Sequence of chain 1.C:
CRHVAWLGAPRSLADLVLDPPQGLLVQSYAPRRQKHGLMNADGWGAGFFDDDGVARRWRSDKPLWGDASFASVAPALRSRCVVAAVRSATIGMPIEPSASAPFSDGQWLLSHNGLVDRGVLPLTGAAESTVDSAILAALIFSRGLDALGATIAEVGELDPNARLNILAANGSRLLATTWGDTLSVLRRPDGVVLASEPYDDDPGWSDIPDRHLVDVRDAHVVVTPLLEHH

This protein binds this small molecule.
Small molecule (SMILES): NC(=O)CC[C@H](N)C(=O)O

Binding-site contacts:
Ligand atom CA contacts residue GLY115 of chain 1.C at 3.6 Å.
Ligand atom CB contacts residue GLY115 of chain 1.C at 3.0 Å.
Ligand atom O contacts residue ALA90 of chain 1.C at 3.7 Å.
Ligand atom C contacts residue THR91 of chain 1.C at 3.9 Å.
Ligand atom CG contacts residue THR91 of chain 1.C at 3.7 Å.
Ligand atom OE1 contacts residue ASN114 of chain 1.C at 2.9 Å (h-bond).
Ligand atom O contacts residue MET94 of chain 1.C at 3.9 Å.
Ligand atom N contacts residue GLY115 of chain 1.C at 3.1 Å (h-bond).
Ligand atom NE2 contacts residue SER89 of chain 1.C at 2.9 Å (h-bond).
Ligand atom CB contacts residue SER134 of chain 1.C at 3.7 Å.
Ligand atom O contacts residue ARG88 of chain 1.C at 3.1 Å (salt-bridge).
Ligand atom OXT contacts residue ARG88 of chain 1.C at 2.7 Å (salt-bridge).
Ligand atom NE2 contacts residue EDO1 of chain 1.V at 3.1 Å (h-bond).
Ligand atom C contacts residue SER134 of chain 1.C at 4.1 Å.
Ligand atom C contacts residue ARG88 of chain 1.C at 3.6 Å.
Ligand atom CD contacts residue GLY115 of chain 1.C at 3.3 Å.
Ligand atom N contacts residue SER134 of chain 1.C at 3.9 Å.
Ligand atom NE2 contacts residue ASN114 of chain 1.C at 4.0 Å.
Ligand atom CA contacts residue ASP133 of chain 1.C at 3.4 Å.
Ligand atom O contacts residue THR91 of chain 1.C at 3.0 Å (h-bond).
Ligand atom CG contacts residue EDO1 of chain 1.V at 4.0 Å.
Ligand atom CG contacts residue SER89 of chain 1.C at 3.3 Å.
Ligand atom CD contacts residue ASN114 of chain 1.C at 3.8 Å.
Ligand atom OE1 contacts residue GLY115 of chain 1.C at 2.8 Å (h-bond).
Ligand atom C contacts residue ASP133 of chain 1.C at 4.0 Å.
Ligand atom NE2 contacts residue CYS2 of chain 1.C at 3.0 Å (h-bond).
Ligand atom CG contacts residue GLY115 of chain 1.C at 3.0 Å.
Ligand atom OXT contacts residue VAL132 of chain 1.C at 4.0 Å.
Ligand atom OE1 contacts residue HIS113 of chain 1.C at 4.0 Å.
Ligand atom O contacts residue VAL132 of chain 1.C at 3.7 Å.
Ligand atom C contacts residue VAL132 of chain 1.C at 3.8 Å (hydrophobic).
Ligand atom CG contacts residue CYS2 of chain 1.C at 3.8 Å (hydrophobic).
Ligand atom CD contacts residue SER89 of chain 1.C at 3.7 Å.
Ligand atom CA contacts residue SER134 of chain 1.C at 3.2 Å.
Ligand atom OE1 contacts residue CYS2 of chain 1.C at 3.2 Å (h-bond).
Ligand atom CD contacts residue CYS2 of chain 1.C at 3.3 Å (hydrophobic).
Ligand atom N contacts residue THR91 of chain 1.C at 2.9 Å (h-bond).
Ligand atom CA contacts residue THR91 of chain 1.C at 3.9 Å.
Ligand atom CB contacts residue CYS2 of chain 1.C at 3.8 Å (hydrophobic).
Ligand atom N contacts residue ASP133 of chain 1.C at 2.8 Å (salt-bridge).